A small-molecule ligand and the protein it binds are described below.
Small molecule (SMILES): O=C(O)c1ccc(C(=O)NCCO)cc1

Binding-site contacts:
Ligand atom C1 contacts residue PHE488 of chain 1.C at 3.9 Å (hydrophobic).
Ligand atom O2B contacts residue GLU219 of chain 1.C at 2.9 Å (salt-bridge).
Ligand atom O2B contacts residue SER218 of chain 1.C at 3.0 Å (h-bond).
Ligand atom O1A contacts residue SER409 of chain 1.C at 2.5 Å (h-bond).
Ligand atom CB contacts residue SER218 of chain 1.C at 2.7 Å.
Ligand atom CA contacts residue SER409 of chain 1.C at 3.2 Å.
Ligand atom C8 contacts residue HIS521 of chain 1.C at 3.1 Å.
Ligand atom O1A contacts residue ALA250 of chain 1.C at 3.8 Å.
Ligand atom O1A contacts residue ARG404 of chain 1.C at 2.8 Å (salt-bridge).
Ligand atom O2B contacts residue SER124 of chain 1.C at 3.4 Å.
Ligand atom C7 contacts residue GLY125 of chain 1.C at 3.7 Å.
Ligand atom N1B contacts residue HIS521 of chain 1.C at 2.9 Å (h-bond).
Ligand atom C1 contacts residue PHE408 of chain 1.C at 3.6 Å (hydrophobic).
Ligand atom C4 contacts residue SER218 of chain 1.C at 3.2 Å.
Ligand atom O2A contacts residue SER409 of chain 1.C at 3.3 Å (h-bond).
Ligand atom C3 contacts residue GLU219 of chain 1.C at 4.0 Å.
Ligand atom C7 contacts residue SER124 of chain 1.C at 3.6 Å.
Ligand atom O2A contacts residue PHE408 of chain 1.C at 3.9 Å.
Ligand atom C6 contacts residue PHE408 of chain 1.C at 3.7 Å (hydrophobic).
Ligand atom O2B contacts residue GLY125 of chain 1.C at 2.8 Å (h-bond).
Ligand atom CA contacts residue PHE408 of chain 1.C at 3.9 Å (hydrophobic).
Ligand atom N1B contacts residue GLY125 of chain 1.C at 3.9 Å.
Ligand atom C6 contacts residue PHE488 of chain 1.C at 3.8 Å (hydrophobic).
Ligand atom C6 contacts residue TRP390 of chain 1.C at 3.6 Å (hydrophobic).
Ligand atom CB contacts residue GLY125 of chain 1.C at 3.3 Å.
Ligand atom N1B contacts residue SER218 of chain 1.C at 2.9 Å (h-bond).
Ligand atom C4 contacts residue GLY125 of chain 1.C at 3.8 Å.
Ligand atom O2A contacts residue LEU247 of chain 1.C at 3.3 Å.
Ligand atom C5 contacts residue PHE408 of chain 1.C at 3.9 Å (hydrophobic).
Ligand atom C5 contacts residue TRP390 of chain 1.C at 3.6 Å (hydrophobic).
Ligand atom C5 contacts residue SER218 of chain 1.C at 3.4 Å.
Ligand atom C2 contacts residue LEU247 of chain 1.C at 3.7 Å (hydrophobic).
Ligand atom C7 contacts residue HIS521 of chain 1.C at 3.5 Å.
Ligand atom CA contacts residue LEU247 of chain 1.C at 3.5 Å (hydrophobic).
Ligand atom CB contacts residue GLU219 of chain 1.C at 3.6 Å.
Ligand atom C1 contacts residue LEU247 of chain 1.C at 3.8 Å (hydrophobic).
Ligand atom C2 contacts residue PHE408 of chain 1.C at 3.5 Å (hydrophobic).
Ligand atom C3 contacts residue GLY125 of chain 1.C at 3.5 Å.
Ligand atom O9 contacts residue SER124 of chain 1.C at 3.3 Å.
Ligand atom C5 contacts residue HIS521 of chain 1.C at 4.0 Å.

Sequence of chain 1.C:
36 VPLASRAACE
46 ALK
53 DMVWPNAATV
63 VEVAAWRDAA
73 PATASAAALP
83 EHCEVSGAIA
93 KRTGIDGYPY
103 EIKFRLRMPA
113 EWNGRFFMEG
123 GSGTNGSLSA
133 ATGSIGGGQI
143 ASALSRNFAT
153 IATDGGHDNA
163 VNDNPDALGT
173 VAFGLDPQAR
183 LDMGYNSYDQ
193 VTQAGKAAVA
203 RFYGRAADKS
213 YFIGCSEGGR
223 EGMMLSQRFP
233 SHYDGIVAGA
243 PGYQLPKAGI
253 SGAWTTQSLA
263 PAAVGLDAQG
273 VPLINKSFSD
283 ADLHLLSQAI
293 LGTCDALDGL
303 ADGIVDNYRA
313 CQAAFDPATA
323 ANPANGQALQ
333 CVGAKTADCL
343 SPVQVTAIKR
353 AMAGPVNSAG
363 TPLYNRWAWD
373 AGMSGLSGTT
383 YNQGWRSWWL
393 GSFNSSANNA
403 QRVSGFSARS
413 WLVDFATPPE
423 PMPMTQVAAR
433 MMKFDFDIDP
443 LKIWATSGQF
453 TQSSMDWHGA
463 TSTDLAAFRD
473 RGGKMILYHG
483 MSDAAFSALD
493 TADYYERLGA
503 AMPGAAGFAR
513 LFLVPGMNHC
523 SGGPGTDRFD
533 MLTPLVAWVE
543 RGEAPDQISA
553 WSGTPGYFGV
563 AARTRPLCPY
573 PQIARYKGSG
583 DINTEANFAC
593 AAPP